Sequence of chain 1.C:
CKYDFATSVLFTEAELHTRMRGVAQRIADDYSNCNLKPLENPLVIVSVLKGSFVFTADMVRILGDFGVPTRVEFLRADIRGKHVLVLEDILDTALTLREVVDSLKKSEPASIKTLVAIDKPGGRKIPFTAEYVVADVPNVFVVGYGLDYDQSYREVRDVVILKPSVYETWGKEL

Binding-site contacts:
Ligand atom CAL contacts residue ILE121 of chain 1.C at 3.7 Å (hydrophobic).
Ligand atom PBA contacts residue THR124 of chain 1.C at 3.4 Å.
Ligand atom N2 contacts residue ASP179 of chain 1.C at 2.7 Å (salt-bridge).
Ligand atom C2 contacts residue PHE172 of chain 1.C at 3.5 Å (hydrophobic).
Ligand atom C6 contacts residue VAL173 of chain 1.C at 3.7 Å (hydrophobic).
Ligand atom O6 contacts residue VAL173 of chain 1.C at 3.0 Å (h-bond).
Ligand atom N1 contacts residue VAL173 of chain 1.C at 2.6 Å (h-bond).
Ligand atom O6 contacts residue LYS151 of chain 1.C at 3.0 Å (salt-bridge).
Ligand atom OAT contacts residue MG1 of chain 1.N at 3.4 Å.
Ligand atom O6 contacts residue VAL171 of chain 1.C at 3.5 Å (h-bond).
Ligand atom N1 contacts residue PHE172 of chain 1.C at 3.3 Å.
Ligand atom OAD contacts residue ARG185 of chain 1.C at 3.7 Å.
Ligand atom CAO contacts residue GLU119 of chain 1.C at 3.6 Å.
Ligand atom OAG contacts residue ARG185 of chain 1.C at 3.2 Å (salt-bridge).
Ligand atom PBB contacts residue MG1 of chain 1.N at 3.5 Å.
Ligand atom C2 contacts residue VAL173 of chain 1.C at 3.3 Å (hydrophobic).
Ligand atom OAC contacts residue LEU126 of chain 1.C at 3.5 Å (h-bond).
Ligand atom OAH contacts residue LYS60 of chain 1.C at 3.2 Å (salt-bridge).
Ligand atom N2 contacts residue PHE172 of chain 1.C at 3.8 Å.
Ligand atom C5 contacts residue LYS151 of chain 1.C at 3.7 Å.
Ligand atom O6 contacts residue PHE172 of chain 1.C at 3.5 Å.
Ligand atom OAG contacts residue MG1 of chain 1.N at 2.2 Å.
Ligand atom OAC contacts residue THR127 of chain 1.C at 2.7 Å (h-bond).
Ligand atom N2 contacts residue VAL173 of chain 1.C at 3.2 Å (h-bond).
Ligand atom N2 contacts residue LEU178 of chain 1.C at 3.7 Å.
Ligand atom C6 contacts residue PHE172 of chain 1.C at 3.5 Å (hydrophobic).
Ligand atom OAD contacts residue MG1 of chain 1.O at 3.0 Å.
Ligand atom C6 contacts residue LYS151 of chain 1.C at 3.7 Å.
Ligand atom OAF contacts residue ASP123 of chain 1.C at 3.5 Å.
Ligand atom OAF contacts residue THR124 of chain 1.C at 2.7 Å (h-bond).
Ligand atom OAC contacts residue THR124 of chain 1.C at 3.3 Å (h-bond).
Ligand atom OAD contacts residue GLY61 of chain 1.C at 2.8 Å (h-bond).
Ligand atom OAH contacts residue ARG185 of chain 1.C at 3.6 Å.
Ligand atom C8 contacts residue ASP123 of chain 1.C at 3.4 Å.
Ligand atom OAE contacts residue ASP123 of chain 1.C at 2.9 Å (salt-bridge).
Ligand atom OAE contacts residue ALA125 of chain 1.C at 2.8 Å (h-bond).
Ligand atom N7 contacts residue LYS151 of chain 1.C at 3.1 Å (salt-bridge).
Ligand atom OAD contacts residue LYS60 of chain 1.C at 3.4 Å (salt-bridge).
Ligand atom OAE contacts residue THR124 of chain 1.C at 3.3 Å (h-bond).
Ligand atom OAG contacts residue ASP179 of chain 1.C at 3.0 Å (salt-bridge).

A small-molecule ligand and the protein it binds are described below.
Small molecule (SMILES): Nc1nc2c(ncn2CCN(/C=C/P(=O)(O)O)CCOCP(=O)(O)O)c(=O)[nH]1